Sequence of chain 1.E:
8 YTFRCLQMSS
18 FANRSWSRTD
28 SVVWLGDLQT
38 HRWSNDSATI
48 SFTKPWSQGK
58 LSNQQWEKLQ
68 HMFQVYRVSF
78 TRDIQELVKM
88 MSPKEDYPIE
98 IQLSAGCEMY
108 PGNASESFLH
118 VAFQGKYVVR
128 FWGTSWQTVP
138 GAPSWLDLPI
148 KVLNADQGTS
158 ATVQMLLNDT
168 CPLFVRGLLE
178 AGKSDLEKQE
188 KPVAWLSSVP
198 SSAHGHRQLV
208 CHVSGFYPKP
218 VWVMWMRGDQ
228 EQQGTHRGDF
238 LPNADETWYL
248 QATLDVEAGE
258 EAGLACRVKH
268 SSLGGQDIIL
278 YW

Binding-site contacts:
Ligand atom O7 contacts residue ASN20 of chain 1.E at 3.5 Å (h-bond).
Ligand atom O5 contacts residue TRP23 of chain 1.E at 3.8 Å.
Ligand atom N2 contacts residue SER22 of chain 1.E at 4.4 Å.
Ligand atom C6 contacts residue ALA19 of chain 1.E at 4.1 Å (hydrophobic).
Ligand atom C3 contacts residue ASN20 of chain 1.E at 3.8 Å.
Ligand atom C1 contacts residue ASN20 of chain 1.E at 1.4 Å.
Ligand atom N2 contacts residue ASN20 of chain 1.E at 2.9 Å (h-bond).
Ligand atom O5 contacts residue ALA19 of chain 1.E at 3.5 Å.
Ligand atom C8 contacts residue SER22 of chain 1.E at 4.3 Å.
Ligand atom C1 contacts residue TRP23 of chain 1.E at 3.7 Å (hydrophobic).
Ligand atom C4 contacts residue ASN20 of chain 1.E at 4.2 Å.
Ligand atom C2 contacts residue ASN20 of chain 1.E at 2.5 Å.
Ligand atom O5 contacts residue ASN20 of chain 1.E at 2.3 Å (h-bond).
Ligand atom C7 contacts residue ASN20 of chain 1.E at 3.4 Å.
Ligand atom C8 contacts residue ASN20 of chain 1.E at 4.4 Å.
Ligand atom C5 contacts residue TRP23 of chain 1.E at 3.9 Å (hydrophobic).
Ligand atom C6 contacts residue TRP23 of chain 1.E at 4.1 Å (hydrophobic).
Ligand atom C1 contacts residue ALA19 of chain 1.E at 4.4 Å (hydrophobic).
Ligand atom O6 contacts residue ALA19 of chain 1.E at 3.9 Å.
Ligand atom C5 contacts residue ASN20 of chain 1.E at 3.6 Å.
Ligand atom C5 contacts residue ALA19 of chain 1.E at 4.4 Å (hydrophobic).

This small molecule binds to this protein.
Small molecule (SMILES): CC(=O)N[C@@H]1[C@@H](O)[C@H](O)[C@@H](CO)O[C@H]1O